The protein below binds the small molecule below.
Small molecule (SMILES): CC(=O)N[C@@H]1[C@@H](O)[C@H](O)[C@@H](CO)O[C@H]1O

Binding-site contacts:
Ligand atom C5 contacts residue ASN215 of chain 1.A at 3.6 Å.
Ligand atom O5 contacts residue ARG202 of chain 1.A at 3.9 Å.
Ligand atom C5 contacts residue ARG202 of chain 1.A at 3.7 Å.
Ligand atom C3 contacts residue ARG202 of chain 1.A at 4.4 Å.
Ligand atom C7 contacts residue ASN215 of chain 1.A at 3.7 Å.
Ligand atom C1 contacts residue ASN215 of chain 1.A at 1.4 Å.
Ligand atom C7 contacts residue VAL213 of chain 1.A at 4.3 Å (hydrophobic).
Ligand atom C1 contacts residue VAL213 of chain 1.A at 4.3 Å (hydrophobic).
Ligand atom C2 contacts residue VAL213 of chain 1.A at 4.3 Å (hydrophobic).
Ligand atom O7 contacts residue ASN215 of chain 1.A at 4.2 Å.
Ligand atom C4 contacts residue ASN215 of chain 1.A at 4.2 Å.
Ligand atom N2 contacts residue VAL213 of chain 1.A at 3.4 Å.
Ligand atom C8 contacts residue ASN215 of chain 1.A at 4.0 Å.
Ligand atom C3 contacts residue ASN215 of chain 1.A at 3.8 Å.
Ligand atom C6 contacts residue ASN215 of chain 1.A at 4.5 Å.
Ligand atom C1 contacts residue ARG202 of chain 1.A at 3.9 Å.
Ligand atom C2 contacts residue ASN215 of chain 1.A at 2.5 Å.
Ligand atom C8 contacts residue VAL213 of chain 1.A at 4.0 Å (hydrophobic).
Ligand atom N2 contacts residue ASN215 of chain 1.A at 3.2 Å (h-bond).
Ligand atom O5 contacts residue ASN215 of chain 1.A at 2.2 Å (h-bond).

Sequence of chain 1.A:
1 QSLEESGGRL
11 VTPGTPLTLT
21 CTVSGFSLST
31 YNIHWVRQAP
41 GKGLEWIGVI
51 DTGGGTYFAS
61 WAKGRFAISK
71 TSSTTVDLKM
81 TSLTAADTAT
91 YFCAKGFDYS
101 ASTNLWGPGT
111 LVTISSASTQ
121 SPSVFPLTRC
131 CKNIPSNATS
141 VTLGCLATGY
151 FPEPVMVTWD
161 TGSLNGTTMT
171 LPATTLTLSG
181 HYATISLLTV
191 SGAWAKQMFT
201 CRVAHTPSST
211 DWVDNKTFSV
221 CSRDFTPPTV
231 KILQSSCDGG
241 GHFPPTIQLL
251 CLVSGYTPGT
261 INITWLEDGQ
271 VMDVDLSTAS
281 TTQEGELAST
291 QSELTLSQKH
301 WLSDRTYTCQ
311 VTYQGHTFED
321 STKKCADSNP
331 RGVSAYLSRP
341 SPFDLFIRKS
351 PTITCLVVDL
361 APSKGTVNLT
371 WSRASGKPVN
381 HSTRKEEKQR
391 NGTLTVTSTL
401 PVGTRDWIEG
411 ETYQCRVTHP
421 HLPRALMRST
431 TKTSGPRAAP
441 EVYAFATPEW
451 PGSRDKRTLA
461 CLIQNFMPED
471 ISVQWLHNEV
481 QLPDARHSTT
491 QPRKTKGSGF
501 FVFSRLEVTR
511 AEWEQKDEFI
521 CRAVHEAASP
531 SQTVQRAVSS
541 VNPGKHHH